This protein binds this small molecule.
Small molecule (SMILES): Cc1cc(CCCCCOc2ccc(C3=NCCO3)cc2)on1

Sequence of chain 20.C:
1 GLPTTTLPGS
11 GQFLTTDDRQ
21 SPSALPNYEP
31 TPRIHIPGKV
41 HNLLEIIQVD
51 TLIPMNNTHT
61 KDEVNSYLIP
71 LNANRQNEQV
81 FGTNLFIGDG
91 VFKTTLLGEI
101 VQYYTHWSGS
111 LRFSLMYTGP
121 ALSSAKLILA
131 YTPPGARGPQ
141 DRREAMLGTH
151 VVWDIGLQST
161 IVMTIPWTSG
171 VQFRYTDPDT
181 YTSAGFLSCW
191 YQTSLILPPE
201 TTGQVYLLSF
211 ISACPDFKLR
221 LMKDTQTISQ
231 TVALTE

Sequence of chain 20.A:
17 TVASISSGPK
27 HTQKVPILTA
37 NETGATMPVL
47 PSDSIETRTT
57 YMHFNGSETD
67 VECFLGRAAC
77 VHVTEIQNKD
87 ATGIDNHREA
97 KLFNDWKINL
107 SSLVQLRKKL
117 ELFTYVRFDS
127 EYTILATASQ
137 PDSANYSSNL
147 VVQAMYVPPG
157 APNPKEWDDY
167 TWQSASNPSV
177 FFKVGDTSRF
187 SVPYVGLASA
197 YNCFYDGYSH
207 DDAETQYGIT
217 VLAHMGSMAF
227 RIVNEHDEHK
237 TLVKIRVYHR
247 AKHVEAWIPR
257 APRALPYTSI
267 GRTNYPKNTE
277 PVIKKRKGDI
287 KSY

Binding-site contacts:
Ligand atom C5A contacts residue ALA150 of chain 20.A at 4.0 Å (hydrophobic).
Ligand atom C4C contacts residue VAL191 of chain 20.A at 3.0 Å (hydrophobic).
Ligand atom C5B contacts residue PHE186 of chain 20.A at 3.9 Å (hydrophobic).
Ligand atom N3A contacts residue PRO174 of chain 20.A at 3.7 Å.
Ligand atom N3A contacts residue TYR152 of chain 20.A at 3.5 Å.
Ligand atom N2 contacts residue MET221 of chain 20.A at 3.3 Å (h-bond).
Ligand atom C3C contacts residue TYR128 of chain 20.A at 3.4 Å (hydrophobic).
Ligand atom O1B contacts residue TYR128 of chain 20.A at 3.4 Å (h-bond).
Ligand atom O1A contacts residue PHE186 of chain 20.A at 3.0 Å.
Ligand atom C2C contacts residue MET221 of chain 20.A at 4.0 Å (hydrophobic).
Ligand atom C1B contacts residue VAL188 of chain 20.A at 3.8 Å (hydrophobic).
Ligand atom C4B contacts residue PHE186 of chain 20.A at 3.6 Å (hydrophobic).
Ligand atom C4C contacts residue VAL188 of chain 20.A at 3.7 Å (hydrophobic).
Ligand atom C5B contacts residue TYR128 of chain 20.A at 4.0 Å (hydrophobic).
Ligand atom C3B contacts residue VAL188 of chain 20.A at 3.8 Å (hydrophobic).
Ligand atom O1B contacts residue ILE104 of chain 20.A at 3.9 Å.
Ligand atom C5C contacts residue VAL188 of chain 20.A at 4.1 Å (hydrophobic).
Ligand atom C4B contacts residue TYR152 of chain 20.A at 3.8 Å (hydrophobic).
Ligand atom C1C contacts residue MET221 of chain 20.A at 4.0 Å (hydrophobic).
Ligand atom C6B contacts residue TYR128 of chain 20.A at 3.3 Å (hydrophobic).
Ligand atom C1B contacts residue ILE104 of chain 20.A at 4.0 Å (hydrophobic).
Ligand atom C5C contacts residue VAL191 of chain 20.A at 3.8 Å (hydrophobic).
Ligand atom O1 contacts residue MET221 of chain 20.A at 2.5 Å (h-bond).
Ligand atom C3B contacts residue TYR152 of chain 20.A at 3.7 Å (hydrophobic).
Ligand atom N3A contacts residue ALA24 of chain 20.C at 3.8 Å.
Ligand atom C4A contacts residue PRO174 of chain 20.A at 3.1 Å (hydrophobic).
Ligand atom C4 contacts residue LEU106 of chain 20.A at 3.5 Å (hydrophobic).
Ligand atom C2B contacts residue VAL188 of chain 20.A at 3.5 Å (hydrophobic).
Ligand atom C1C contacts residue LEU106 of chain 20.A at 4.0 Å (hydrophobic).
Ligand atom C5A contacts residue VAL176 of chain 20.A at 3.6 Å (hydrophobic).
Ligand atom N3A contacts residue PHE186 of chain 20.A at 4.0 Å.
Ligand atom C5 contacts residue MET221 of chain 20.A at 3.6 Å (hydrophobic).
Ligand atom C5A contacts residue PHE186 of chain 20.A at 3.5 Å (hydrophobic).
Ligand atom C5B contacts residue MET224 of chain 20.A at 3.8 Å (hydrophobic).
Ligand atom C2A contacts residue PHE186 of chain 20.A at 3.3 Å (hydrophobic).
Ligand atom C6B contacts residue ILE104 of chain 20.A at 3.6 Å (hydrophobic).
Ligand atom C1C contacts residue TYR128 of chain 20.A at 3.9 Å (hydrophobic).
Ligand atom C2A contacts residue TYR152 of chain 20.A at 3.6 Å (hydrophobic).
Ligand atom C1B contacts residue TYR128 of chain 20.A at 3.6 Å (hydrophobic).
Ligand atom C2C contacts residue TYR197 of chain 20.A at 3.7 Å (hydrophobic).